Binding-site contacts:
Ligand atom C2 contacts residue ASN350 of chain 1.A at 2.5 Å.
Ligand atom C8 contacts residue ASN350 of chain 1.A at 4.2 Å.
Ligand atom C1 contacts residue ASN350 of chain 1.A at 1.4 Å.
Ligand atom C5 contacts residue ASN350 of chain 1.A at 3.7 Å.
Ligand atom O5 contacts residue ASN350 of chain 1.A at 2.3 Å (h-bond).
Ligand atom C1 contacts residue SER347 of chain 1.A at 3.8 Å.
Ligand atom C2 contacts residue GLY345 of chain 1.A at 4.2 Å.
Ligand atom C3 contacts residue GLY345 of chain 1.A at 3.8 Å.
Ligand atom O5 contacts residue SER347 of chain 1.A at 3.6 Å.
Ligand atom C3 contacts residue ASN350 of chain 1.A at 3.8 Å.
Ligand atom C1 contacts residue GLY345 of chain 1.A at 4.2 Å.
Ligand atom C4 contacts residue ASN350 of chain 1.A at 4.2 Å.
Ligand atom C7 contacts residue ASN350 of chain 1.A at 3.3 Å.
Ligand atom O7 contacts residue ASN350 of chain 1.A at 3.3 Å (h-bond).
Ligand atom O3 contacts residue GLY345 of chain 1.A at 4.4 Å.
Ligand atom O4 contacts residue GLY345 of chain 1.A at 4.1 Å.
Ligand atom C8 contacts residue SER352 of chain 1.A at 4.4 Å.
Ligand atom C8 contacts residue LEU353 of chain 1.A at 3.8 Å (hydrophobic).
Ligand atom C5 contacts residue SER347 of chain 1.A at 4.2 Å.
Ligand atom N2 contacts residue ASN350 of chain 1.A at 2.9 Å (h-bond).
Ligand atom N2 contacts residue GLY345 of chain 1.A at 3.9 Å.

This small molecule binds to this protein.
Small molecule (SMILES): CC(=O)N[C@@H]1[C@@H](O)[C@H](O)[C@@H](CO)O[C@H]1O

Sequence of chain 1.A:
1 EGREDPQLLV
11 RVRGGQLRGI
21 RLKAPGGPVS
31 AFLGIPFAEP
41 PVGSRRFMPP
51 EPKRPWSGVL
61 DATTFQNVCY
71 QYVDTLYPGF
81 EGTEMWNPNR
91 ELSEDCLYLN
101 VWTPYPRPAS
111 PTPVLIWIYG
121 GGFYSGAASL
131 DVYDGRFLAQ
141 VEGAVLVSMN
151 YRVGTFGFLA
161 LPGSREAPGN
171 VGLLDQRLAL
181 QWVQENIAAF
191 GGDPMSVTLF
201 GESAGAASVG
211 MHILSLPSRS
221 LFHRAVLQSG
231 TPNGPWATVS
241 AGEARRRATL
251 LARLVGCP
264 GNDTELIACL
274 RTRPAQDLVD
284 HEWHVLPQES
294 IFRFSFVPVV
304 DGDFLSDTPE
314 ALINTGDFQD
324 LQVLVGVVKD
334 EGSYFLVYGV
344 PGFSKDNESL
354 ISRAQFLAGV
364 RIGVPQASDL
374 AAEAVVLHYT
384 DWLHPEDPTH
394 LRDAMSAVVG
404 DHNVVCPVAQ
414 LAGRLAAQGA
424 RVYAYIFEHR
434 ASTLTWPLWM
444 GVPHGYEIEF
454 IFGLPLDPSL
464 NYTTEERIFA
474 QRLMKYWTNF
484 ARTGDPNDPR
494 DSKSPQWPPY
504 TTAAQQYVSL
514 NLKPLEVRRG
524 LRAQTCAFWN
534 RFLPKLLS